Sequence of chain 1.C:
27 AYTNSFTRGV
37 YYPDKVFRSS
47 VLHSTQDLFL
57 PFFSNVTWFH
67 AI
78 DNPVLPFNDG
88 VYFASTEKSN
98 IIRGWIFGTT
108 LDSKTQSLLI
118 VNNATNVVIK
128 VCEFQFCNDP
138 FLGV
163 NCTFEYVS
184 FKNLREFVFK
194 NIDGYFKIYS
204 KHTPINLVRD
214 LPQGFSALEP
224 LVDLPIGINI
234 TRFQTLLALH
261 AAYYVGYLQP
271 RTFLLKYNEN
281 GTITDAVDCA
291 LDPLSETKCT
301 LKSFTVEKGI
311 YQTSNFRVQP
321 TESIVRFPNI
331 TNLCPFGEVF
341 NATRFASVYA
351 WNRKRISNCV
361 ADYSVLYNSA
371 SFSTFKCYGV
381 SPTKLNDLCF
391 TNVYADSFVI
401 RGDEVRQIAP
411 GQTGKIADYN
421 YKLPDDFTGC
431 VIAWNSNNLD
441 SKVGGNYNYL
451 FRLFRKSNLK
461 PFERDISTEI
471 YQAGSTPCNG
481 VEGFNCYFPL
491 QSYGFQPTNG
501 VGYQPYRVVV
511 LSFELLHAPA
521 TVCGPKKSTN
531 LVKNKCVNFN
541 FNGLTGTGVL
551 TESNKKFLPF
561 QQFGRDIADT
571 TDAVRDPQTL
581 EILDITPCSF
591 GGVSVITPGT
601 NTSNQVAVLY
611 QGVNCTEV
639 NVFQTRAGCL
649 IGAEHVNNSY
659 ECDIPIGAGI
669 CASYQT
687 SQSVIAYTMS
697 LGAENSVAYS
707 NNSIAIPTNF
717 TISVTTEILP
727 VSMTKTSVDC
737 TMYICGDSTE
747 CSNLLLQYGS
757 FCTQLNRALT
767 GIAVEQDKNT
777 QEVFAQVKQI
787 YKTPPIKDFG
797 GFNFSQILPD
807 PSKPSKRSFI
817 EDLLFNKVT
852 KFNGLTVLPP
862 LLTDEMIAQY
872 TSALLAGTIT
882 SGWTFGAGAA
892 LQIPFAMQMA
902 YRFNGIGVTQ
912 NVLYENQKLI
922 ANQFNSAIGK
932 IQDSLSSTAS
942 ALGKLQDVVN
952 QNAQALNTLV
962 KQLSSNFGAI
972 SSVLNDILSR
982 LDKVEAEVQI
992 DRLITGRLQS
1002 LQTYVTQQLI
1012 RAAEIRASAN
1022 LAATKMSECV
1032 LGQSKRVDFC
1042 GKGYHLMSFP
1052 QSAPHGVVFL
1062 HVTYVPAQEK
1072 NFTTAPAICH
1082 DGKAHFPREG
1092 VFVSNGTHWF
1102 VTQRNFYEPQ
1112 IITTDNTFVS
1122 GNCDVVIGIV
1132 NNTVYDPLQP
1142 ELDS

The small molecule below binds the protein below.
Small molecule (SMILES): CC(=O)N[C@@H]1[C@@H](O)[C@H](O)[C@@H](CO)O[C@H]1O

Binding-site contacts:
Ligand atom C5 contacts residue ASN123 of chain 1.C at 3.6 Å.
Ligand atom C4 contacts residue ASN120 of chain 1.C at 4.2 Å.
Ligand atom C5 contacts residue ASN120 of chain 1.C at 3.7 Å.
Ligand atom C1 contacts residue ASN123 of chain 1.C at 3.5 Å.
Ligand atom C7 contacts residue ASN120 of chain 1.C at 3.6 Å.
Ligand atom C8 contacts residue THR122 of chain 1.C at 3.9 Å.
Ligand atom C8 contacts residue ASN120 of chain 1.C at 3.7 Å.
Ligand atom C3 contacts residue ASN123 of chain 1.C at 3.9 Å.
Ligand atom O5 contacts residue VAL125 of chain 1.C at 3.8 Å.
Ligand atom C7 contacts residue THR122 of chain 1.C at 3.9 Å.
Ligand atom O5 contacts residue ASN123 of chain 1.C at 3.9 Å.
Ligand atom O5 contacts residue THR122 of chain 1.C at 4.5 Å.
Ligand atom O7 contacts residue ASN120 of chain 1.C at 3.9 Å.
Ligand atom C3 contacts residue ASN120 of chain 1.C at 3.8 Å.
Ligand atom C6 contacts residue VAL125 of chain 1.C at 4.4 Å (hydrophobic).
Ligand atom C2 contacts residue ASN120 of chain 1.C at 2.5 Å.
Ligand atom C1 contacts residue THR122 of chain 1.C at 3.3 Å.
Ligand atom N2 contacts residue ASN120 of chain 1.C at 3.0 Å (h-bond).
Ligand atom O6 contacts residue VAL169 of chain 1.C at 3.7 Å.
Ligand atom C3 contacts residue THR122 of chain 1.C at 3.7 Å.
Ligand atom C2 contacts residue ASN123 of chain 1.C at 4.2 Å.
Ligand atom C1 contacts residue ASN120 of chain 1.C at 1.4 Å.
Ligand atom C2 contacts residue THR122 of chain 1.C at 3.4 Å.
Ligand atom O5 contacts residue ASN120 of chain 1.C at 2.3 Å (h-bond).
Ligand atom O6 contacts residue VAL125 of chain 1.C at 3.4 Å.
Ligand atom N2 contacts residue THR122 of chain 1.C at 2.9 Å (h-bond).
Ligand atom C4 contacts residue ASN123 of chain 1.C at 4.2 Å.